This protein binds this small molecule.
Small molecule (SMILES): CCOc1ccc(-c2cn(C)nc2-c2cc(OC)c(OC)c(OC)c2)cc1

Sequence of chain 1.A:
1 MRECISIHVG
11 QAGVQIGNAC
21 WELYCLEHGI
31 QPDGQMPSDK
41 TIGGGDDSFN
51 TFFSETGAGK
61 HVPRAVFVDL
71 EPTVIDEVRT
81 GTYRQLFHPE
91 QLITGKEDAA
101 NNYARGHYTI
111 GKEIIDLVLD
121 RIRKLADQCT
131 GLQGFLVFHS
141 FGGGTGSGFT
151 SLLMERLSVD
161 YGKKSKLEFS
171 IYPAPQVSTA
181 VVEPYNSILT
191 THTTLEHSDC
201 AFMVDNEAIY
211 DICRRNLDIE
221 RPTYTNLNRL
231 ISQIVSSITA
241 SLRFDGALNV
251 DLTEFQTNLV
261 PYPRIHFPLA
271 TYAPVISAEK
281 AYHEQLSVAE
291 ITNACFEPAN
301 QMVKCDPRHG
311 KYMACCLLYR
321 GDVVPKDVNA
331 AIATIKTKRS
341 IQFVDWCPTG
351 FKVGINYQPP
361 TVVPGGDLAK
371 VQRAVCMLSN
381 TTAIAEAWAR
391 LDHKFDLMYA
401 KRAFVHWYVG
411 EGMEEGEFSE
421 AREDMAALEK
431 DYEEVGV

Binding-site contacts:
Ligand atom C01 contacts residue ASN256 of chain 1.B at 3.6 Å.
Ligand atom N12 contacts residue ALA248 of chain 1.B at 3.5 Å.
Ligand atom C15 contacts residue ALA248 of chain 1.B at 3.2 Å (hydrophobic).
Ligand atom O03 contacts residue LYS350 of chain 1.B at 3.7 Å.
Ligand atom C26 contacts residue LYS350 of chain 1.B at 3.5 Å.
Ligand atom C05 contacts residue ASN256 of chain 1.B at 3.7 Å.
Ligand atom C11 contacts residue ASN247 of chain 1.B at 3.5 Å.
Ligand atom C21 contacts residue VAL236 of chain 1.B at 3.6 Å (hydrophobic).
Ligand atom C14 contacts residue ALA248 of chain 1.B at 3.9 Å (hydrophobic).
Ligand atom C21 contacts residue LEU253 of chain 1.B at 3.6 Å (hydrophobic).
Ligand atom O03 contacts residue MET257 of chain 1.B at 3.7 Å.
Ligand atom C01 contacts residue ASN348 of chain 1.B at 3.2 Å.
Ligand atom C01 contacts residue VAL313 of chain 1.B at 3.6 Å (hydrophobic).
Ligand atom C01 contacts residue THR312 of chain 1.B at 3.6 Å.
Ligand atom C02 contacts residue LYS350 of chain 1.B at 3.7 Å.
Ligand atom C18 contacts residue ASP249 of chain 1.B at 3.5 Å.
Ligand atom C18 contacts residue LEU240 of chain 1.B at 3.9 Å (hydrophobic).
Ligand atom C09 contacts residue LYS252 of chain 1.B at 3.9 Å.
Ligand atom C06 contacts residue LEU253 of chain 1.B at 3.7 Å (hydrophobic).
Ligand atom C21 contacts residue ILE368 of chain 1.B at 3.5 Å (hydrophobic).
Ligand atom C24 contacts residue VAL316 of chain 1.B at 3.5 Å (hydrophobic).
Ligand atom C24 contacts residue ALA352 of chain 1.B at 3.3 Å (hydrophobic).
Ligand atom O23 contacts residue ALA314 of chain 1.B at 3.9 Å.
Ligand atom C01 contacts residue VAL181 of chain 1.A at 3.4 Å (hydrophobic).
Ligand atom C18 contacts residue LEU253 of chain 1.B at 3.8 Å (hydrophobic).
Ligand atom C16 contacts residue ALA248 of chain 1.B at 3.7 Å (hydrophobic).
Ligand atom C27 contacts residue LYS350 of chain 1.B at 3.4 Å.
Ligand atom O17 contacts residue ALA248 of chain 1.B at 3.9 Å.
Ligand atom N10 contacts residue LYS252 of chain 1.B at 3.9 Å.
Ligand atom C27 contacts residue ASN256 of chain 1.B at 3.7 Å.
Ligand atom C02 contacts residue VAL181 of chain 1.A at 3.4 Å (hydrophobic).
Ligand atom C26 contacts residue ASN256 of chain 1.B at 3.9 Å.
Ligand atom C24 contacts residue ALA315 of chain 1.B at 3.5 Å (hydrophobic).
Ligand atom C19 contacts residue LEU253 of chain 1.B at 4.0 Å (hydrophobic).
Ligand atom C04 contacts residue LYS350 of chain 1.B at 3.6 Å.
Ligand atom O20 contacts residue VAL316 of chain 1.B at 3.7 Å.
Ligand atom C11 contacts residue LYS252 of chain 1.B at 3.6 Å.
Ligand atom O03 contacts residue ASN256 of chain 1.B at 3.7 Å.
Ligand atom O20 contacts residue VAL236 of chain 1.B at 3.9 Å.
Ligand atom C04 contacts residue ASN256 of chain 1.B at 3.4 Å.

Sequence of chain 1.B:
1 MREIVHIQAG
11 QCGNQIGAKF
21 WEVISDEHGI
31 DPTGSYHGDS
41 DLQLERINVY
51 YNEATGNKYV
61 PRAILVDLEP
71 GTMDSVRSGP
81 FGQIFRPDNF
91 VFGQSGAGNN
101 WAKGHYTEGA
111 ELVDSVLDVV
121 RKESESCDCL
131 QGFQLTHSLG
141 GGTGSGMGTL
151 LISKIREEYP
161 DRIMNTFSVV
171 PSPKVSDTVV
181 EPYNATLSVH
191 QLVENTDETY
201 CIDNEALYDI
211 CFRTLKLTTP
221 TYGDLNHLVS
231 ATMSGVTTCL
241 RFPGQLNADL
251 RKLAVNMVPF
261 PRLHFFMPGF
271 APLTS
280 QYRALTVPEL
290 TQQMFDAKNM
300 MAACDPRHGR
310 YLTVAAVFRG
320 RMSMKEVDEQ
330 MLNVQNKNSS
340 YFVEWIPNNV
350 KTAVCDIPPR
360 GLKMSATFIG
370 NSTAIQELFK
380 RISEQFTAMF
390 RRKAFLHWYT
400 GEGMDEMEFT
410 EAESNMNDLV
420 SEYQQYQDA